Binding-site contacts:
Ligand atom C4 contacts residue ASN644 of chain 1.A at 4.2 Å.
Ligand atom N2 contacts residue ASN644 of chain 1.A at 2.8 Å (h-bond).
Ligand atom O5 contacts residue ASN644 of chain 1.A at 2.2 Å (h-bond).
Ligand atom O7 contacts residue HIS642 of chain 1.A at 2.6 Å (h-bond).
Ligand atom C7 contacts residue HIS642 of chain 1.A at 3.2 Å.
Ligand atom C1 contacts residue ASN644 of chain 1.A at 1.4 Å.
Ligand atom N2 contacts residue HIS642 of chain 1.A at 3.1 Å (h-bond).
Ligand atom C8 contacts residue ASN644 of chain 1.A at 3.6 Å.
Ligand atom C5 contacts residue ASN644 of chain 1.A at 3.5 Å.
Ligand atom O7 contacts residue ASN644 of chain 1.A at 3.4 Å (h-bond).
Ligand atom C2 contacts residue HIS642 of chain 1.A at 4.4 Å.
Ligand atom C2 contacts residue ASN644 of chain 1.A at 2.5 Å.
Ligand atom C7 contacts residue ASN644 of chain 1.A at 3.0 Å.
Ligand atom C3 contacts residue ASN644 of chain 1.A at 3.8 Å.

Sequence of chain 1.A:
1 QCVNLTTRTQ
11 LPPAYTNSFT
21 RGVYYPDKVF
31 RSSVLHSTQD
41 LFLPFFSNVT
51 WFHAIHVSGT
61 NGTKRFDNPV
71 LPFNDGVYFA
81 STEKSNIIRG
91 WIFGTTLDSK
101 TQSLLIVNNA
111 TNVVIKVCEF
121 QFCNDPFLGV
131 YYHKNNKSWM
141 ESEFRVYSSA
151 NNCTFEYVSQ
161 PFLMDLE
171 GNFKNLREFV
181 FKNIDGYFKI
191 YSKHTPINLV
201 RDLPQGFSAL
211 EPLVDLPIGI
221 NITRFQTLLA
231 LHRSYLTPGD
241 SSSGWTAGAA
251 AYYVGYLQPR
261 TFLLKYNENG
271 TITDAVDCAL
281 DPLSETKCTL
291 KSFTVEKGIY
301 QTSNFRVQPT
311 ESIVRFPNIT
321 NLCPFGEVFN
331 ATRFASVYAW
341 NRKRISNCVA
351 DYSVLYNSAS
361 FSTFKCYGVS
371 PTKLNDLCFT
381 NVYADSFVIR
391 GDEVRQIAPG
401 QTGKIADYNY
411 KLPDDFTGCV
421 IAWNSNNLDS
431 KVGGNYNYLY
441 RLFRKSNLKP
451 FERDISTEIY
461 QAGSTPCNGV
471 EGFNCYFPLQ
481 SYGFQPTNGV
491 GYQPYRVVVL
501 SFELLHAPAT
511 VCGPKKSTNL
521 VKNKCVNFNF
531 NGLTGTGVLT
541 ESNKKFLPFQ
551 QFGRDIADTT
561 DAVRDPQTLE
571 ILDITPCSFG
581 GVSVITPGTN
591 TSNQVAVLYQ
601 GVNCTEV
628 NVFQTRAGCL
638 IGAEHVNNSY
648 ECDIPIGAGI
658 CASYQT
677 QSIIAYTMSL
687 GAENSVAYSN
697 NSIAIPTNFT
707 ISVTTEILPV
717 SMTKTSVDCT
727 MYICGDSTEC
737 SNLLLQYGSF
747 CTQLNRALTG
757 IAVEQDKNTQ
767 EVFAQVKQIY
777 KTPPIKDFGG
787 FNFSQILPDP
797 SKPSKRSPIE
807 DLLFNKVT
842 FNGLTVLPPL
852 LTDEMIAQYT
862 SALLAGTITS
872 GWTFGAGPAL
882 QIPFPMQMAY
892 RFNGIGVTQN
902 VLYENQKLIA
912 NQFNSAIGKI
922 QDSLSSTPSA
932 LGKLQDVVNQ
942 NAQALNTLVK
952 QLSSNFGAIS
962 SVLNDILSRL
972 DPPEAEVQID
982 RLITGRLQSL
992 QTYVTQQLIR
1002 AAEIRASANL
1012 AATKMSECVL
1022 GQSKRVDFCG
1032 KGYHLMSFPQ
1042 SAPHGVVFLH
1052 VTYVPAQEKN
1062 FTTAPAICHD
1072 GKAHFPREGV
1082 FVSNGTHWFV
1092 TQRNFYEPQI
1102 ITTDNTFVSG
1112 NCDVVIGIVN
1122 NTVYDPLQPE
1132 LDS

This protein binds this small molecule.
Small molecule (SMILES): CC(=O)N[C@@H]1[C@@H](O)[C@H](O)[C@@H](CO)O[C@H]1O